This protein binds this small molecule.
Small molecule (SMILES): N=C1N[C@H]2[C@H](CS[C@H]2CCCCC(=O)O)N1

Sequence of chain 4.B:
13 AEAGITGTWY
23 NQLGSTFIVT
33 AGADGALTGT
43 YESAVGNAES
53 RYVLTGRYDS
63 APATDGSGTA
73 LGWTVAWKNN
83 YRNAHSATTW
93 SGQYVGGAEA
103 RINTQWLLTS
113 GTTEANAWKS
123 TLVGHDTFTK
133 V

Sequence of chain 1.A:
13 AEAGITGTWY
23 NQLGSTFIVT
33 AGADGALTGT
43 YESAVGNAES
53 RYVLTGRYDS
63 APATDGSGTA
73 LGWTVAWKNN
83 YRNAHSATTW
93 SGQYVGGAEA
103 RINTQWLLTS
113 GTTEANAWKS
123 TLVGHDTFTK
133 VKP

Binding-site contacts:
Ligand atom C9 contacts residue TRP79 of chain 4.B at 3.9 Å (hydrophobic).
Ligand atom N3 contacts residue ASP128 of chain 4.B at 3.8 Å.
Ligand atom N2 contacts residue VAL47 of chain 4.B at 3.4 Å.
Ligand atom C7 contacts residue TRP79 of chain 4.B at 4.0 Å (hydrophobic).
Ligand atom N3 contacts residue TYR43 of chain 4.B at 2.8 Å (h-bond).
Ligand atom C9 contacts residue ALA50 of chain 4.B at 3.7 Å (hydrophobic).
Ligand atom C8 contacts residue TRP79 of chain 4.B at 4.0 Å (hydrophobic).
Ligand atom C3 contacts residue TYR43 of chain 4.B at 3.6 Å (hydrophobic).
Ligand atom N3 contacts residue SER27 of chain 4.B at 2.9 Å (h-bond).
Ligand atom C7 contacts residue VAL47 of chain 4.B at 3.3 Å (hydrophobic).
Ligand atom N3 contacts residue ASN23 of chain 4.B at 3.4 Å (h-bond).
Ligand atom C10 contacts residue ASN49 of chain 4.B at 3.8 Å.
Ligand atom N3 contacts residue LEU25 of chain 4.B at 3.5 Å.
Ligand atom C2 contacts residue TRP120 of chain 1.A at 3.8 Å (hydrophobic).
Ligand atom C7 contacts residue SER45 of chain 4.B at 3.9 Å.
Ligand atom C11 contacts residue ASN49 of chain 4.B at 3.5 Å.
Ligand atom O11 contacts residue ASN49 of chain 4.B at 2.8 Å (h-bond).
Ligand atom S1 contacts residue TRP92 of chain 4.B at 3.9 Å.
Ligand atom C9 contacts residue GLY48 of chain 4.B at 3.9 Å.
Ligand atom N1 contacts residue ASP128 of chain 4.B at 3.0 Å (salt-bridge).
Ligand atom O11 contacts residue GLY48 of chain 4.B at 3.1 Å.
Ligand atom C5 contacts residue TRP108 of chain 4.B at 3.7 Å (hydrophobic).
Ligand atom C8 contacts residue LEU110 of chain 4.B at 3.9 Å (hydrophobic).
Ligand atom C6 contacts residue THR90 of chain 4.B at 4.0 Å.
Ligand atom N3 contacts residue SER45 of chain 4.B at 3.7 Å.
Ligand atom C4 contacts residue VAL47 of chain 4.B at 3.6 Å (hydrophobic).
Ligand atom C10 contacts residue TRP79 of chain 4.B at 3.6 Å (hydrophobic).
Ligand atom C9 contacts residue VAL47 of chain 4.B at 3.4 Å (hydrophobic).
Ligand atom C8 contacts residue VAL47 of chain 4.B at 3.7 Å (hydrophobic).
Ligand atom C3 contacts residue SER45 of chain 4.B at 3.9 Å.
Ligand atom C3 contacts residue ASP128 of chain 4.B at 3.8 Å.
Ligand atom C3 contacts residue LEU25 of chain 4.B at 3.3 Å (hydrophobic).
Ligand atom N2 contacts residue LEU25 of chain 4.B at 3.8 Å.
Ligand atom N1 contacts residue LEU25 of chain 4.B at 3.5 Å.
Ligand atom C6 contacts residue TRP108 of chain 4.B at 3.6 Å (hydrophobic).
Ligand atom O12 contacts residue SER88 of chain 4.B at 3.4 Å (h-bond).
Ligand atom S1 contacts residue TRP79 of chain 4.B at 3.6 Å.
Ligand atom N2 contacts residue SER45 of chain 4.B at 3.2 Å (h-bond).
Ligand atom S1 contacts residue THR90 of chain 4.B at 3.3 Å (h-bond).
Ligand atom C4 contacts residue TRP120 of chain 1.A at 3.8 Å (hydrophobic).